Sequence of chain 1.B:
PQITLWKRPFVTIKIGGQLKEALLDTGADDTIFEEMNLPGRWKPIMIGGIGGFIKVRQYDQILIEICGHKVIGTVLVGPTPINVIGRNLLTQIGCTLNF

The protein below binds the small molecule below.
Small molecule (SMILES): CC(C)CN(C[C@@H](O)[C@H](Cc1ccccc1)NC(=O)O[C@H]1CO[C@H]2OCC[C@H]21)S(=O)(=O)c1ccc(N)cc1

Sequence of chain 1.A:
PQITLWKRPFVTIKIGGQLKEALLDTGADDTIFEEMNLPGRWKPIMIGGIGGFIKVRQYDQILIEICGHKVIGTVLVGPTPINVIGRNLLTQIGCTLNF

Binding-site contacts:
Ligand atom N1 contacts residue ASP30 of chain 1.A at 2.7 Å (salt-bridge).
Ligand atom C27 contacts residue ASP29 of chain 1.B at 3.7 Å.
Ligand atom C17 contacts residue ASP25 of chain 1.A at 3.1 Å.
Ligand atom O26 contacts residue ASP29 of chain 1.B at 3.3 Å (salt-bridge).
Ligand atom O18 contacts residue ASP25 of chain 1.B at 2.8 Å (salt-bridge).
Ligand atom O9 contacts residue GLY49 of chain 1.A at 3.2 Å.
Ligand atom C19 contacts residue ASP25 of chain 1.A at 3.8 Å.
Ligand atom C32 contacts residue ASP25 of chain 1.A at 3.3 Å.
Ligand atom C12 contacts residue ASP25 of chain 1.B at 3.8 Å.
Ligand atom C33 contacts residue ILE50 of chain 1.B at 3.8 Å (hydrophobic).
Ligand atom C30 contacts residue GLY48 of chain 1.B at 3.3 Å.
Ligand atom C17 contacts residue ASP25 of chain 1.B at 3.1 Å.
Ligand atom C34 contacts residue ILE50 of chain 1.B at 3.6 Å (hydrophobic).
Ligand atom O18 contacts residue GLY27 of chain 1.B at 3.1 Å.
Ligand atom C14 contacts residue GLY27 of chain 1.A at 3.4 Å.
Ligand atom C31 contacts residue GLY48 of chain 1.B at 3.2 Å.
Ligand atom C4 contacts residue ALA28 of chain 1.A at 3.4 Å (hydrophobic).
Ligand atom O26 contacts residue ALA28 of chain 1.B at 3.7 Å.
Ligand atom C35 contacts residue PRO81 of chain 1.A at 3.4 Å (hydrophobic).
Ligand atom C36 contacts residue ILE82 of chain 1.A at 3.3 Å (hydrophobic).
Ligand atom C34 contacts residue PRO81 of chain 1.A at 3.4 Å (hydrophobic).
Ligand atom O18 contacts residue ASP25 of chain 1.A at 2.4 Å (salt-bridge).
Ligand atom C15 contacts residue ILE50 of chain 1.A at 3.5 Å (hydrophobic).
Ligand atom C15 contacts residue GLY49 of chain 1.A at 3.7 Å.
Ligand atom C3 contacts residue ASP30 of chain 1.A at 3.4 Å.
Ligand atom O10 contacts residue ILE50 of chain 1.B at 3.2 Å.
Ligand atom C14 contacts residue ILE82 of chain 1.B at 3.5 Å (hydrophobic).
Ligand atom O28 contacts residue ASP29 of chain 1.B at 3.1 Å (salt-bridge).
Ligand atom C37 contacts residue GLY27 of chain 1.B at 3.6 Å.
Ligand atom C4 contacts residue ILE50 of chain 1.B at 3.8 Å (hydrophobic).
Ligand atom C34 contacts residue GLY49 of chain 1.B at 3.4 Å.
Ligand atom C13 contacts residue ILE82 of chain 1.B at 3.8 Å (hydrophobic).
Ligand atom N20 contacts residue GLY27 of chain 1.B at 3.3 Å (h-bond).
Ligand atom C29 contacts residue ARG8 of chain 1.A at 3.6 Å.
Ligand atom C16 contacts residue GLY27 of chain 1.A at 3.5 Å.
Ligand atom C16 contacts residue ASP25 of chain 1.A at 2.8 Å.
Ligand atom O26 contacts residue ASP30 of chain 1.B at 3.4 Å (salt-bridge).
Ligand atom C6 contacts residue GLY48 of chain 1.A at 3.4 Å.
Ligand atom C3 contacts residue ALA28 of chain 1.A at 3.4 Å (hydrophobic).
Ligand atom N11 contacts residue GLY27 of chain 1.A at 3.5 Å (h-bond).